This small molecule binds to this protein.
Small molecule (SMILES): CC(C)=CCOc1cc(NC(=S)c2ccoc2C)ccc1Cl

Binding-site contacts:
Ligand atom C4 contacts residue VAL106 of chain 1.A at 4.0 Å (hydrophobic).
Ligand atom C5 contacts residue HIS235 of chain 1.A at 3.7 Å.
Ligand atom N contacts residue LYS101 of chain 1.A at 2.6 Å (salt-bridge).
Ligand atom C6 contacts residue LYS101 of chain 1.A at 3.2 Å.
Ligand atom C8 contacts residue VAL179 of chain 1.A at 3.7 Å (hydrophobic).
Ligand atom C11 contacts residue VAL179 of chain 1.A at 3.7 Å (hydrophobic).
Ligand atom C1 contacts residue LEU100 of chain 1.A at 3.8 Å (hydrophobic).
Ligand atom CF contacts residue TYR181 of chain 1.A at 3.4 Å (hydrophobic).
Ligand atom C5 contacts residue TYR318 of chain 1.A at 3.6 Å (hydrophobic).
Ligand atom O7 contacts residue VAL179 of chain 1.A at 3.6 Å.
Ligand atom CA contacts residue LEU100 of chain 1.A at 3.7 Å (hydrophobic).
Ligand atom C contacts residue LEU100 of chain 1.A at 3.9 Å (hydrophobic).
Ligand atom C5 contacts residue PRO236 of chain 1.A at 3.6 Å (hydrophobic).
Ligand atom CF contacts residue PRO95 of chain 1.A at 3.9 Å (hydrophobic).
Ligand atom CG contacts residue CSD188 of chain 1.A at 3.2 Å.
Ligand atom C1 contacts residue LYS101 of chain 1.A at 3.4 Å.
Ligand atom C contacts residue LYS101 of chain 1.A at 3.6 Å.
Ligand atom CC contacts residue CSD188 of chain 1.A at 3.5 Å.
Ligand atom CC contacts residue VAL106 of chain 1.A at 3.8 Å (hydrophobic).
Ligand atom N contacts residue LYS103 of chain 1.A at 3.7 Å.
Ligand atom OB contacts residue VAL106 of chain 1.A at 4.0 Å.
Ligand atom CE contacts residue CSD188 of chain 1.A at 3.5 Å.
Ligand atom CL contacts residue PRO236 of chain 1.A at 4.0 Å.
Ligand atom C11 contacts residue CSD188 of chain 1.A at 3.5 Å.
Ligand atom C9 contacts residue VAL179 of chain 1.A at 4.0 Å (hydrophobic).
Ligand atom O7 contacts residue CSD188 of chain 1.A at 3.6 Å.
Ligand atom CD contacts residue CSD188 of chain 1.A at 3.5 Å.
Ligand atom CG contacts residue TRP229 of chain 1.A at 3.8 Å (hydrophobic).
Ligand atom C11 contacts residue GLY190 of chain 1.A at 3.6 Å.
Ligand atom CL contacts residue LEU234 of chain 1.A at 3.7 Å.
Ligand atom O7 contacts residue TYR181 of chain 1.A at 3.5 Å.
Ligand atom CL contacts residue PHE227 of chain 1.A at 3.5 Å.
Ligand atom C2 contacts residue LEU100 of chain 1.A at 3.5 Å (hydrophobic).
Ligand atom C3 contacts residue VAL106 of chain 1.A at 3.9 Å (hydrophobic).
Ligand atom CG contacts residue LEU234 of chain 1.A at 3.5 Å (hydrophobic).
Ligand atom C5 contacts residue VAL106 of chain 1.A at 3.9 Å (hydrophobic).
Ligand atom CL contacts residue HIS235 of chain 1.A at 3.8 Å.
Ligand atom N contacts residue LEU100 of chain 1.A at 3.8 Å.
Ligand atom C4 contacts residue TYR318 of chain 1.A at 4.0 Å (hydrophobic).
Ligand atom S contacts residue LYS101 of chain 1.A at 3.3 Å (salt-bridge).

Sequence of chain 1.B:
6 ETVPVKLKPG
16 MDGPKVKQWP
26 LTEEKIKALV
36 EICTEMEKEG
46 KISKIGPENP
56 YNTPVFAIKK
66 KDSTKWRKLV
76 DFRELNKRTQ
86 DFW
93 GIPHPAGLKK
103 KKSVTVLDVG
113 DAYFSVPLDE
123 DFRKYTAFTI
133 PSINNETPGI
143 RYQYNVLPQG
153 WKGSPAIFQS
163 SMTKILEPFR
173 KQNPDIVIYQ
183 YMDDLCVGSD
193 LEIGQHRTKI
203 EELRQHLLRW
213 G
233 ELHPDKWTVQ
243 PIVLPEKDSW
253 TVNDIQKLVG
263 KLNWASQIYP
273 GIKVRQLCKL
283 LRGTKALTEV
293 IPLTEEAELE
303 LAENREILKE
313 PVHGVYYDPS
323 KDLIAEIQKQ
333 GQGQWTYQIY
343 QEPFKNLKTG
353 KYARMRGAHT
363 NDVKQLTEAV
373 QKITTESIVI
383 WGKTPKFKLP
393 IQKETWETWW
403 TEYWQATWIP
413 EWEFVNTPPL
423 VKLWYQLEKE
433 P

Sequence of chain 1.A:
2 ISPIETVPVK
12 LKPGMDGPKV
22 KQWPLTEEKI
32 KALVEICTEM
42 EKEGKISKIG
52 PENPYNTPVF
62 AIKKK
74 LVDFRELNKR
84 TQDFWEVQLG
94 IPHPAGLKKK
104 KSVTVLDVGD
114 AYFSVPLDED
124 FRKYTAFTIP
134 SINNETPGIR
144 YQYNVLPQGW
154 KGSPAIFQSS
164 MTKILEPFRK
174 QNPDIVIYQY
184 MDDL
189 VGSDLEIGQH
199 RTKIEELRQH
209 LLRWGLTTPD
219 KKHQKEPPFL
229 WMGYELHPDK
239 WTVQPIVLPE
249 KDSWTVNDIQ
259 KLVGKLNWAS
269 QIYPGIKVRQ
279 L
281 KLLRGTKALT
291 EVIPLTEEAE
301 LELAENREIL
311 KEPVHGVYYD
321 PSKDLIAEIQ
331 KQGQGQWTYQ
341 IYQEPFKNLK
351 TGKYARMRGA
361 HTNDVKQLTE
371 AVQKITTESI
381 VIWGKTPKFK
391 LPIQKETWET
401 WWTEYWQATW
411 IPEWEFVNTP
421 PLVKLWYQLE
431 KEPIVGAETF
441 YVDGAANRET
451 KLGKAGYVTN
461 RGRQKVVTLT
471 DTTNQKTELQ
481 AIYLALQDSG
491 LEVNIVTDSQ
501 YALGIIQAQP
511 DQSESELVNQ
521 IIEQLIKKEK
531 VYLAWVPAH